Sequence of chain 1.A:
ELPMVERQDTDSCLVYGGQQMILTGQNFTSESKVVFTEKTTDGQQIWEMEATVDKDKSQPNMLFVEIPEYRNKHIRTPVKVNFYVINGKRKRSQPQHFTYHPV

The small molecule below binds the protein below.
Small molecule (SMILES): N[C@H]1CCOc2ccc(F)cc21

Binding-site contacts:
Ligand atom C3 contacts residue GLN61 of chain 1.A at 3.4 Å.
Ligand atom C2 contacts residue THR31 of chain 1.A at 3.2 Å.
Ligand atom C8 contacts residue GLN61 of chain 1.A at 3.7 Å.
Ligand atom F12 contacts residue VAL55 of chain 1.A at 3.8 Å.
Ligand atom C3 contacts residue THR31 of chain 1.A at 3.7 Å.
Ligand atom C2 contacts residue SER60 of chain 1.A at 3.7 Å.
Ligand atom C4 contacts residue SER60 of chain 1.A at 3.5 Å.
Ligand atom C5 contacts residue LYS57 of chain 1.A at 3.9 Å.
Ligand atom C1 contacts residue THR31 of chain 1.A at 3.5 Å.
Ligand atom F12 contacts residue SER60 of chain 1.A at 3.4 Å.
Ligand atom F12 contacts residue THR31 of chain 1.A at 3.4 Å.
Ligand atom C8 contacts residue PRO62 of chain 1.A at 3.6 Å (hydrophobic).
Ligand atom C3 contacts residue PHE30 of chain 1.A at 3.6 Å (hydrophobic).
Ligand atom F12 contacts residue LEU65 of chain 1.A at 3.9 Å.
Ligand atom C4 contacts residue PRO62 of chain 1.A at 4.0 Å (hydrophobic).
Ligand atom C3 contacts residue SER60 of chain 1.A at 4.0 Å.
Ligand atom C4 contacts residue GLN61 of chain 1.A at 3.7 Å.
Ligand atom O7 contacts residue PRO62 of chain 1.A at 3.4 Å.
Ligand atom N11 contacts residue SER60 of chain 1.A at 2.8 Å (h-bond).
Ligand atom C1 contacts residue SER60 of chain 1.A at 3.4 Å.
Ligand atom C9 contacts residue SER60 of chain 1.A at 4.0 Å.
Ligand atom C10 contacts residue LYS57 of chain 1.A at 3.7 Å.
Ligand atom N11 contacts residue LYS57 of chain 1.A at 2.9 Å (salt-bridge).
Ligand atom C2 contacts residue GLN61 of chain 1.A at 4.0 Å.
Ligand atom C1 contacts residue SER32 of chain 1.A at 3.6 Å.
Ligand atom F12 contacts residue LYS57 of chain 1.A at 3.9 Å.
Ligand atom O7 contacts residue SER60 of chain 1.A at 3.9 Å.
Ligand atom C5 contacts residue SER60 of chain 1.A at 3.2 Å.
Ligand atom C3 contacts residue PRO62 of chain 1.A at 3.7 Å (hydrophobic).
Ligand atom C6 contacts residue SER60 of chain 1.A at 3.5 Å.
Ligand atom C2 contacts residue SER32 of chain 1.A at 3.7 Å.
Ligand atom O7 contacts residue GLN61 of chain 1.A at 3.6 Å.
Ligand atom C2 contacts residue PHE30 of chain 1.A at 4.0 Å (hydrophobic).
Ligand atom C3 contacts residue SER32 of chain 1.A at 4.0 Å.
Ligand atom N11 contacts residue ASP58 of chain 1.A at 3.7 Å.
Ligand atom C10 contacts residue SER60 of chain 1.A at 3.4 Å.
Ligand atom C6 contacts residue SER32 of chain 1.A at 3.9 Å.
Ligand atom C8 contacts residue SER60 of chain 1.A at 3.6 Å.
Ligand atom F12 contacts residue SER32 of chain 1.A at 3.7 Å.
Ligand atom C6 contacts residue LYS57 of chain 1.A at 3.2 Å.